Sequence of chain 1.A:
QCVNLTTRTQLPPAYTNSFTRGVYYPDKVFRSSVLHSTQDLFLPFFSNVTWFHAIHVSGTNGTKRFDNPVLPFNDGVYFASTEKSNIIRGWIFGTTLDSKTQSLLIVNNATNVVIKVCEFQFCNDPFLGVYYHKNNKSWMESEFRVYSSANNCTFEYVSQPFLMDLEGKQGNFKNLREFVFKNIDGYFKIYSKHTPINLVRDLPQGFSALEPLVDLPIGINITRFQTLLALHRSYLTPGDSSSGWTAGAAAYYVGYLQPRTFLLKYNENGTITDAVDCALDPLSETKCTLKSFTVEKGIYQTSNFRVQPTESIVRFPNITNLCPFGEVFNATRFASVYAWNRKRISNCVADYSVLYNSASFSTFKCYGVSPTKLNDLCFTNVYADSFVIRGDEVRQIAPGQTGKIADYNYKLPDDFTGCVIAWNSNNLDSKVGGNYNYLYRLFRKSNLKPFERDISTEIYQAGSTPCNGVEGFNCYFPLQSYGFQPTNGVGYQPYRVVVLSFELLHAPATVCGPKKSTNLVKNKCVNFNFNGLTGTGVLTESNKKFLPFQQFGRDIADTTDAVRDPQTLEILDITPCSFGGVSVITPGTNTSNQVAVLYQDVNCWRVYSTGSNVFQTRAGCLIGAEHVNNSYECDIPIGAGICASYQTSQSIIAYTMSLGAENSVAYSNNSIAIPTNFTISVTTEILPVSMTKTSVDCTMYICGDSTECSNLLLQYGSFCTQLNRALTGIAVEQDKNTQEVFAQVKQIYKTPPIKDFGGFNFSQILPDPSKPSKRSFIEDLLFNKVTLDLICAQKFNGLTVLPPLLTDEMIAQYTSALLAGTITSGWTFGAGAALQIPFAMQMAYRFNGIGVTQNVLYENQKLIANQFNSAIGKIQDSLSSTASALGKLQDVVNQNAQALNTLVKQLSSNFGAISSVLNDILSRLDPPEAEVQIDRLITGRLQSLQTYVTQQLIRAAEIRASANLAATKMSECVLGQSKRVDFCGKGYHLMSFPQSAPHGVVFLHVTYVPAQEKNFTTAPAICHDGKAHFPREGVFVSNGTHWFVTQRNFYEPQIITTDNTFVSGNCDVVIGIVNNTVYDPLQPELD

This protein binds this small molecule.
Small molecule (SMILES): C=CC1=C(C)/C(=C/c2[nH]c(/C=C3\N=C(/C=C4\NC(=O)C(C)=C4C=C)C(C)=C3CCC(=O)O)c(CCC(=O)O)c2C)NC1=O

Binding-site contacts:
Ligand atom CAB contacts residue ILE132 of chain 1.A at 3.2 Å (hydrophobic).
Ligand atom CBB contacts residue GLY134 of chain 1.A at 4.0 Å.
Ligand atom C1D contacts residue HIS238 of chain 1.A at 3.5 Å.
Ligand atom CBB contacts residue ARG133 of chain 1.A at 3.3 Å.
Ligand atom OB contacts residue PHE223 of chain 1.A at 3.1 Å.
Ligand atom CHB contacts residue ARG221 of chain 1.A at 3.4 Å.
Ligand atom C4B contacts residue ARG221 of chain 1.A at 3.7 Å.
Ligand atom ND contacts residue HIS238 of chain 1.A at 3.6 Å.
Ligand atom C4D contacts residue HIS238 of chain 1.A at 3.8 Å.
Ligand atom CMD contacts residue LEU257 of chain 1.A at 4.0 Å (hydrophobic).
Ligand atom CMC contacts residue TRP135 of chain 1.A at 4.1 Å (hydrophobic).
Ligand atom C3A contacts residue MET208 of chain 1.A at 3.9 Å (hydrophobic).
Ligand atom C4A contacts residue MET208 of chain 1.A at 3.8 Å (hydrophobic).
Ligand atom CBC contacts residue PHE223 of chain 1.A at 3.9 Å (hydrophobic).
Ligand atom C3B contacts residue ARG221 of chain 1.A at 3.5 Å.
Ligand atom CMB contacts residue MET208 of chain 1.A at 4.1 Å (hydrophobic).
Ligand atom CBD contacts residue HIS238 of chain 1.A at 3.8 Å.
Ligand atom CBC contacts residue LEU257 of chain 1.A at 3.7 Å (hydrophobic).
Ligand atom CHD contacts residue HIS238 of chain 1.A at 4.1 Å.
Ligand atom C2B contacts residue ARG221 of chain 1.A at 3.0 Å.
Ligand atom OC contacts residue ASN152 of chain 1.A at 3.1 Å (h-bond).
Ligand atom NA contacts residue HIS238 of chain 1.A at 4.1 Å.
Ligand atom CBB contacts residue TRP135 of chain 1.A at 3.6 Å (hydrophobic).
Ligand atom C4A contacts residue ARG221 of chain 1.A at 4.0 Å.
Ligand atom C2D contacts residue HIS238 of chain 1.A at 3.6 Å.
Ligand atom CBB contacts residue ILE132 of chain 1.A at 3.5 Å (hydrophobic).
Ligand atom OB contacts residue ARG221 of chain 1.A at 4.0 Å.
Ligand atom NB contacts residue HIS238 of chain 1.A at 4.0 Å.
Ligand atom CHB contacts residue MET208 of chain 1.A at 3.5 Å (hydrophobic).
Ligand atom C1C contacts residue ASN152 of chain 1.A at 4.1 Å.
Ligand atom CMC contacts residue ILE150 of chain 1.A at 3.5 Å (hydrophobic).
Ligand atom CMB contacts residue ILE132 of chain 1.A at 3.9 Å (hydrophobic).
Ligand atom C3D contacts residue HIS238 of chain 1.A at 3.8 Å.
Ligand atom CAC contacts residue LEU257 of chain 1.A at 3.8 Å (hydrophobic).
Ligand atom CMA contacts residue MET208 of chain 1.A at 3.7 Å (hydrophobic).
Ligand atom OB contacts residue TRP135 of chain 1.A at 4.1 Å.
Ligand atom NB contacts residue ARG221 of chain 1.A at 3.5 Å.
Ligand atom CMB contacts residue ARG221 of chain 1.A at 3.3 Å.
Ligand atom CMB contacts residue ASN130 of chain 1.A at 3.7 Å.
Ligand atom C1B contacts residue ARG221 of chain 1.A at 3.2 Å.